Sequence of chain 1.A:
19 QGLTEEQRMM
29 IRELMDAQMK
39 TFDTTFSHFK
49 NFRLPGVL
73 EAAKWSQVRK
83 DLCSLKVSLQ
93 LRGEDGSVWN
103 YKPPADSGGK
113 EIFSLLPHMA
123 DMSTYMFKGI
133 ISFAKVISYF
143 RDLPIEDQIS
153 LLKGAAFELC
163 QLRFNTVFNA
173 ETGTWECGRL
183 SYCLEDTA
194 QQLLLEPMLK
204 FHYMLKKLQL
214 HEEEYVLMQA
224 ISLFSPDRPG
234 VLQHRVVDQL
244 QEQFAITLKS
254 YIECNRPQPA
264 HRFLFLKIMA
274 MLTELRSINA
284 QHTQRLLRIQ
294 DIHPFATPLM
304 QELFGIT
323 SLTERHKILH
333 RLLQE

A small-molecule ligand and the protein it binds are described below.
Small molecule (SMILES): O=S(=O)(c1ccc(F)cc1)C1(c2ccc(C(O)(C(F)(F)F)C(F)(F)F)cc2)CCCC1

Binding-site contacts:
Ligand atom O2 contacts residue GLN163 of chain 1.A at 2.5 Å (h-bond).
Ligand atom C9 contacts residue MET121 of chain 1.A at 4.0 Å (hydrophobic).
Ligand atom O1 contacts residue LEU289 of chain 1.A at 3.7 Å.
Ligand atom C18 contacts residue TRP177 of chain 1.A at 3.7 Å (hydrophobic).
Ligand atom C11 contacts residue PHE166 of chain 1.A at 3.7 Å (hydrophobic).
Ligand atom F2 contacts residue LEU118 of chain 1.A at 3.7 Å.
Ligand atom F2 contacts residue MET121 of chain 1.A at 3.3 Å.
Ligand atom F7 contacts residue TYR184 of chain 1.A at 3.6 Å.
Ligand atom F1 contacts residue LEU289 of chain 1.A at 3.9 Å.
Ligand atom F3 contacts residue MET121 of chain 1.A at 3.6 Å.
Ligand atom C10 contacts residue HIS285 of chain 1.A at 3.9 Å.
Ligand atom C15 contacts residue PHE166 of chain 1.A at 4.0 Å (hydrophobic).
Ligand atom F5 contacts residue HIS285 of chain 1.A at 3.3 Å.
Ligand atom F4 contacts residue LEU118 of chain 1.A at 3.9 Å.
Ligand atom F7 contacts residue MET121 of chain 1.A at 2.9 Å.
Ligand atom O3 contacts residue TRP177 of chain 1.A at 3.5 Å.
Ligand atom O2 contacts residue PHE166 of chain 1.A at 3.7 Å.
Ligand atom O1 contacts residue HIS285 of chain 1.A at 2.6 Å (h-bond).
Ligand atom C12 contacts residue PHE166 of chain 1.A at 3.8 Å (hydrophobic).
Ligand atom C19 contacts residue LEU202 of chain 1.A at 3.7 Å (hydrophobic).
Ligand atom F6 contacts residue PHE298 of chain 1.A at 3.6 Å.
Ligand atom O3 contacts residue PHE166 of chain 1.A at 4.0 Å.
Ligand atom C14 contacts residue MET124 of chain 1.A at 3.5 Å (hydrophobic).
Ligand atom C13 contacts residue SER125 of chain 1.A at 4.0 Å.
Ligand atom C15 contacts residue TYR184 of chain 1.A at 3.9 Å (hydrophobic).
Ligand atom C13 contacts residue MET124 of chain 1.A at 4.0 Å (hydrophobic).
Ligand atom F6 contacts residue LEU289 of chain 1.A at 3.6 Å.
Ligand atom F1 contacts residue MET303 of chain 1.A at 4.0 Å.
Ligand atom C14 contacts residue MET121 of chain 1.A at 3.6 Å (hydrophobic).
Ligand atom F6 contacts residue HIS285 of chain 1.A at 4.1 Å.
Ligand atom C19 contacts residue LEU87 of chain 1.A at 3.8 Å (hydrophobic).
Ligand atom C13 contacts residue MET121 of chain 1.A at 3.7 Å (hydrophobic).
Ligand atom F3 contacts residue SER125 of chain 1.A at 3.0 Å.
Ligand atom F1 contacts residue PHE298 of chain 1.A at 3.2 Å.
Ligand atom C7 contacts residue HIS285 of chain 1.A at 3.7 Å.
Ligand atom C1 contacts residue HIS285 of chain 1.A at 3.6 Å.
Ligand atom F5 contacts residue LEU87 of chain 1.A at 3.8 Å.
Ligand atom S1 contacts residue GLN163 of chain 1.A at 3.8 Å.
Ligand atom F7 contacts residue MET124 of chain 1.A at 3.2 Å.
Ligand atom C16 contacts residue PHE166 of chain 1.A at 3.9 Å (hydrophobic).